This protein binds this small molecule.
Small molecule (SMILES): Nc1ncnc2c1ncn2[C@@H]1O[C@H](CO[P](=O)(O)O[P](N)(=O)O)[C@@H](O)[C@H]1O

Binding-site contacts:
Ligand atom O2' contacts residue LEU193 of chain 1.B at 4.0 Å.
Ligand atom N1 contacts residue THR265 of chain 1.B at 3.8 Å.
Ligand atom O2A contacts residue ASP330 of chain 1.B at 2.9 Å (salt-bridge).
Ligand atom O4' contacts residue VAL201 of chain 1.B at 3.3 Å.
Ligand atom O2B contacts residue GLY197 of chain 1.B at 2.8 Å (h-bond).
Ligand atom N6 contacts residue LEU319 of chain 1.B at 4.0 Å.
Ligand atom O2B contacts residue GLY196 of chain 1.B at 3.3 Å.
Ligand atom C4 contacts residue VAL201 of chain 1.B at 4.0 Å (hydrophobic).
Ligand atom C6 contacts residue MET267 of chain 1.B at 4.0 Å (hydrophobic).
Ligand atom C6 contacts residue THR265 of chain 1.B at 3.7 Å.
Ligand atom C5' contacts residue GLY196 of chain 1.B at 3.6 Å.
Ligand atom O3A contacts residue GLY196 of chain 1.B at 3.4 Å.
Ligand atom C6 contacts residue ALA214 of chain 1.B at 3.6 Å (hydrophobic).
Ligand atom N1 contacts residue ALA214 of chain 1.B at 3.6 Å.
Ligand atom N1 contacts residue MET267 of chain 1.B at 3.0 Å (h-bond).
Ligand atom PB contacts residue ASP330 of chain 1.B at 3.5 Å.
Ligand atom C6 contacts residue LEU319 of chain 1.B at 3.8 Å (hydrophobic).
Ligand atom N7 contacts residue LEU319 of chain 1.B at 4.0 Å.
Ligand atom N6 contacts residue THR265 of chain 1.B at 2.7 Å (h-bond).
Ligand atom C2 contacts residue MET267 of chain 1.B at 3.5 Å (hydrophobic).
Ligand atom O1A contacts residue ASP330 of chain 1.B at 3.0 Å (salt-bridge).
Ligand atom C8 contacts residue VAL201 of chain 1.B at 3.9 Å (hydrophobic).
Ligand atom N9 contacts residue VAL201 of chain 1.B at 3.8 Å.
Ligand atom O1B contacts residue ASP330 of chain 1.B at 2.7 Å (salt-bridge).
Ligand atom O2' contacts residue GLY194 of chain 1.B at 3.8 Å.
Ligand atom C1' contacts residue GLY194 of chain 1.B at 4.0 Å.
Ligand atom O5' contacts residue VAL201 of chain 1.B at 3.6 Å.
Ligand atom C4' contacts residue LYS195 of chain 1.B at 3.7 Å.
Ligand atom PB contacts residue GLY196 of chain 1.B at 4.0 Å.
Ligand atom O4' contacts residue LYS195 of chain 1.B at 4.0 Å.
Ligand atom C2 contacts residue LEU193 of chain 1.B at 4.0 Å (hydrophobic).
Ligand atom N1 contacts residue ILE266 of chain 1.B at 3.9 Å.
Ligand atom N6 contacts residue ALA214 of chain 1.B at 3.7 Å.
Ligand atom O1A contacts residue LYS216 of chain 1.B at 2.8 Å (salt-bridge).
Ligand atom O4' contacts residue GLY194 of chain 1.B at 3.5 Å.
Ligand atom C4' contacts residue GLY194 of chain 1.B at 3.8 Å.
Ligand atom C5' contacts residue LYS195 of chain 1.B at 3.5 Å.
Ligand atom PA contacts residue ASP330 of chain 1.B at 3.5 Å.
Ligand atom C5 contacts residue LEU319 of chain 1.B at 3.7 Å (hydrophobic).
Ligand atom N3B contacts residue ASP330 of chain 1.B at 3.5 Å (salt-bridge).

Sequence of chain 1.B:
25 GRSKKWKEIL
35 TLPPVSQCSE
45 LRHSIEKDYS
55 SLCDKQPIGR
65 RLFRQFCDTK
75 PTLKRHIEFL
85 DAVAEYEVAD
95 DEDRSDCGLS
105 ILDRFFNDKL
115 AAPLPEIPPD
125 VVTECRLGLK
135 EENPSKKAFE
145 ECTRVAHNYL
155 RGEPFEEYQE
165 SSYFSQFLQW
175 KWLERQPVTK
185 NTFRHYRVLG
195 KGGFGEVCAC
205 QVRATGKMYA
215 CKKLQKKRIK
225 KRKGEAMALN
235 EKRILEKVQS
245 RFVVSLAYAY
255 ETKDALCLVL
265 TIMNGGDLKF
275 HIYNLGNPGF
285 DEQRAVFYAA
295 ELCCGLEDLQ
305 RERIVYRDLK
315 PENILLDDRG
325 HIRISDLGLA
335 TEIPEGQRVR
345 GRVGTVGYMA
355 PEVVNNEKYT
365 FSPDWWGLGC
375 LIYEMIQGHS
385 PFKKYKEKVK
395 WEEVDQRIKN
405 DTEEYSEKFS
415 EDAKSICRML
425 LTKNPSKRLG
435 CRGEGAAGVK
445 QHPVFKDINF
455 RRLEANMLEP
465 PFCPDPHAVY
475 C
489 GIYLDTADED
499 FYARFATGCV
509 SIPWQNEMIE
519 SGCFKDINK